This small molecule binds to this protein.
Small molecule (SMILES): Cc1ccncc1NC(=O)Nc1cccc(Cl)c1

Sequence of chain 1.A:
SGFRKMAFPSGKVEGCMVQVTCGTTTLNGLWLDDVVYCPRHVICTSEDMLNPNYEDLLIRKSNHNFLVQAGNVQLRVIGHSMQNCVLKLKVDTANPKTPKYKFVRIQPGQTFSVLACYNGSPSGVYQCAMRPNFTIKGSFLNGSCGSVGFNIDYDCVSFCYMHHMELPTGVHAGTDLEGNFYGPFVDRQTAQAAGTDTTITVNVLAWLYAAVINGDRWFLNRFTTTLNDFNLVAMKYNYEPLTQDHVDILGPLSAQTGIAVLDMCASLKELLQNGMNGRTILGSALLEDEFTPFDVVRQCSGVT

Sequence of chain 2.A:
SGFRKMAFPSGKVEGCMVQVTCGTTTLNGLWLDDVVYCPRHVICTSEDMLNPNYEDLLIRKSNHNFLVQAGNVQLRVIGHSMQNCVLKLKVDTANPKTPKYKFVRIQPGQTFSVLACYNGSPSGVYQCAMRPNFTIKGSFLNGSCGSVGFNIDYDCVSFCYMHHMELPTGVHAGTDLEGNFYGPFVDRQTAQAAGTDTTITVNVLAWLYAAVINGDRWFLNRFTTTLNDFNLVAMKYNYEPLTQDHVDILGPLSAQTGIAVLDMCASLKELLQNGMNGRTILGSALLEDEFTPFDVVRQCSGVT

Binding-site contacts:
Ligand atom C12 contacts residue HIS41 of chain 1.A at 3.8 Å.
Ligand atom O contacts residue MET165 of chain 1.A at 3.2 Å.
Ligand atom C2 contacts residue GLU166 of chain 1.A at 3.4 Å.
Ligand atom N contacts residue SER144 of chain 1.A at 3.9 Å.
Ligand atom C1 contacts residue ASN142 of chain 1.A at 3.9 Å.
Ligand atom C3 contacts residue GLU166 of chain 1.A at 3.5 Å.
Ligand atom C2 contacts residue LEU141 of chain 1.A at 3.5 Å (hydrophobic).
Ligand atom C2 contacts residue ASN142 of chain 1.A at 3.7 Å.
Ligand atom C4 contacts residue MET165 of chain 1.A at 3.9 Å (hydrophobic).
Ligand atom C11 contacts residue MET165 of chain 1.A at 3.6 Å (hydrophobic).
Ligand atom CL contacts residue MET49 of chain 1.A at 4.0 Å.
Ligand atom C3 contacts residue HIS163 of chain 1.A at 3.8 Å.
Ligand atom N1 contacts residue CYS145 of chain 1.A at 3.7 Å.
Ligand atom C9 contacts residue MET49 of chain 1.A at 3.9 Å (hydrophobic).
Ligand atom CL contacts residue HIS41 of chain 1.A at 3.4 Å.
Ligand atom C11 contacts residue MET49 of chain 1.A at 3.5 Å (hydrophobic).
Ligand atom CL contacts residue HIS164 of chain 1.A at 3.9 Å.
Ligand atom N contacts residue HIS163 of chain 1.A at 2.7 Å (h-bond).
Ligand atom C9 contacts residue GLN189 of chain 1.A at 3.6 Å.
Ligand atom C4 contacts residue HIS163 of chain 1.A at 3.2 Å.
Ligand atom C2 contacts residue PHE140 of chain 1.A at 3.6 Å (hydrophobic).
Ligand atom C4 contacts residue GLU166 of chain 1.A at 3.7 Å.
Ligand atom C12 contacts residue MET165 of chain 1.A at 3.6 Å (hydrophobic).
Ligand atom N contacts residue GLU166 of chain 1.A at 3.6 Å.
Ligand atom C4 contacts residue CYS145 of chain 1.A at 3.7 Å (hydrophobic).
Ligand atom C contacts residue GLU166 of chain 1.A at 3.5 Å.
Ligand atom C12 contacts residue HIS164 of chain 1.A at 3.4 Å.
Ligand atom N contacts residue PHE140 of chain 1.A at 3.7 Å.
Ligand atom C3 contacts residue PHE140 of chain 1.A at 3.1 Å (hydrophobic).
Ligand atom CL contacts residue ASP187 of chain 1.A at 3.1 Å.
Ligand atom C10 contacts residue MET49 of chain 1.A at 3.4 Å (hydrophobic).
Ligand atom C6 contacts residue MET165 of chain 1.A at 4.0 Å (hydrophobic).
Ligand atom C10 contacts residue ARG188 of chain 1.A at 3.6 Å.
Ligand atom C8 contacts residue GLN189 of chain 1.A at 3.6 Å.
Ligand atom C10 contacts residue GLN189 of chain 1.A at 4.0 Å.
Ligand atom CL contacts residue MET165 of chain 1.A at 3.8 Å.
Ligand atom C1 contacts residue GLU166 of chain 1.A at 3.8 Å.
Ligand atom O contacts residue GLU166 of chain 1.A at 2.9 Å (salt-bridge).
Ligand atom C3 contacts residue LEU141 of chain 1.A at 3.7 Å (hydrophobic).
Ligand atom C contacts residue ASN142 of chain 1.A at 3.9 Å.